Sequence of chain 1.D:
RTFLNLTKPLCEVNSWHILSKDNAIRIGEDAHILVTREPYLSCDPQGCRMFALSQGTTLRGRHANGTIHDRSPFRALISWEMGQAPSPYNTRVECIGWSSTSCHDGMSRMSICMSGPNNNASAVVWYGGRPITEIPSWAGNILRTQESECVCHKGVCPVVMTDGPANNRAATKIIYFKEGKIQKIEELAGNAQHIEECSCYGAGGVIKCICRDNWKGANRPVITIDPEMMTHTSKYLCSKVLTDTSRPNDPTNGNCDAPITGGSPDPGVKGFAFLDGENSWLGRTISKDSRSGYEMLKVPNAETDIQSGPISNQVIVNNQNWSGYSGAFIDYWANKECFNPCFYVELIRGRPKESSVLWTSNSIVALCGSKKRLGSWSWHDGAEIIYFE

A small-molecule ligand and the protein it binds are described below.
Small molecule (SMILES): CC(=O)N[C@@H]1[C@@H](O)[C@H](O)[C@@H](CO)O[C@H]1O

Binding-site contacts:
Ligand atom C7 contacts residue ASN5 of chain 1.D at 3.4 Å.
Ligand atom N2 contacts residue PHE3 of chain 1.D at 3.1 Å (h-bond).
Ligand atom C3 contacts residue PHE3 of chain 1.D at 4.3 Å (hydrophobic).
Ligand atom N2 contacts residue THR2 of chain 1.D at 3.6 Å.
Ligand atom O6 contacts residue LYS154 of chain 1.D at 4.4 Å.
Ligand atom C5 contacts residue LYS154 of chain 1.D at 4.3 Å.
Ligand atom C6 contacts residue LYS154 of chain 1.D at 4.2 Å.
Ligand atom C3 contacts residue ASN5 of chain 1.D at 3.9 Å.
Ligand atom C2 contacts residue PHE3 of chain 1.D at 3.9 Å (hydrophobic).
Ligand atom C2 contacts residue ASN5 of chain 1.D at 2.6 Å.
Ligand atom C1 contacts residue ASN5 of chain 1.D at 1.4 Å.
Ligand atom C1 contacts residue PHE3 of chain 1.D at 4.0 Å (hydrophobic).
Ligand atom C4 contacts residue ASN5 of chain 1.D at 4.4 Å.
Ligand atom C5 contacts residue ASN5 of chain 1.D at 3.8 Å.
Ligand atom C8 contacts residue PHE3 of chain 1.D at 4.0 Å (hydrophobic).
Ligand atom N2 contacts residue ASN5 of chain 1.D at 3.0 Å (h-bond).
Ligand atom C8 contacts residue THR2 of chain 1.D at 3.1 Å.
Ligand atom C7 contacts residue THR2 of chain 1.D at 3.8 Å.
Ligand atom O5 contacts residue ASN5 of chain 1.D at 2.5 Å (h-bond).
Ligand atom C7 contacts residue PHE3 of chain 1.D at 4.0 Å (hydrophobic).
Ligand atom O5 contacts residue LYS154 of chain 1.D at 3.7 Å.
Ligand atom C1 contacts residue LYS154 of chain 1.D at 4.4 Å.
Ligand atom O7 contacts residue ASN5 of chain 1.D at 3.5 Å (h-bond).
Ligand atom O3 contacts residue THR2 of chain 1.D at 4.0 Å.